A small-molecule ligand and the protein it binds are described below.
Small molecule (SMILES): Nc1ccn([C@H]2C[C@H](O)[C@@H](COP(=O)(O)O)O2)c(=O)n1

Binding-site contacts:
Ligand atom C1' contacts residue DC1 of chain 7.G at 1.4 Å.
Ligand atom O3' contacts residue DC1 of chain 7.G at 1.5 Å (h-bond).
Ligand atom OP1 contacts residue DC1 of chain 7.G at 0.3 Å (h-bond).
Ligand atom O4' contacts residue DC1 of chain 7.G at 0.4 Å (h-bond).
Ligand atom C5' contacts residue DC1 of chain 7.G at 1.5 Å.
Ligand atom O4' contacts residue ARG10 of chain 7.A at 4.1 Å.
Ligand atom OP2 contacts residue PHE277 of chain 7.A at 3.8 Å.
Ligand atom O5' contacts residue DC1 of chain 7.G at 1.2 Å (h-bond).
Ligand atom C4' contacts residue DC1 of chain 7.G at 1.2 Å.
Ligand atom C2' contacts residue DC1 of chain 7.G at 1.4 Å.
Ligand atom C1' contacts residue ARG10 of chain 7.A at 3.5 Å.
Ligand atom O5' contacts residue PHE277 of chain 7.A at 4.1 Å.
Ligand atom P contacts residue PHE277 of chain 7.A at 3.7 Å.
Ligand atom O4' contacts residue PHE277 of chain 7.A at 4.4 Å.
Ligand atom C5' contacts residue PHE277 of chain 7.A at 3.8 Å (hydrophobic).
Ligand atom OP2 contacts residue DC1 of chain 7.G at 1.1 Å.
Ligand atom C3' contacts residue DC1 of chain 7.G at 1.0 Å.
Ligand atom P contacts residue DC1 of chain 7.G at 0.8 Å.

Sequence of chain 7.A:
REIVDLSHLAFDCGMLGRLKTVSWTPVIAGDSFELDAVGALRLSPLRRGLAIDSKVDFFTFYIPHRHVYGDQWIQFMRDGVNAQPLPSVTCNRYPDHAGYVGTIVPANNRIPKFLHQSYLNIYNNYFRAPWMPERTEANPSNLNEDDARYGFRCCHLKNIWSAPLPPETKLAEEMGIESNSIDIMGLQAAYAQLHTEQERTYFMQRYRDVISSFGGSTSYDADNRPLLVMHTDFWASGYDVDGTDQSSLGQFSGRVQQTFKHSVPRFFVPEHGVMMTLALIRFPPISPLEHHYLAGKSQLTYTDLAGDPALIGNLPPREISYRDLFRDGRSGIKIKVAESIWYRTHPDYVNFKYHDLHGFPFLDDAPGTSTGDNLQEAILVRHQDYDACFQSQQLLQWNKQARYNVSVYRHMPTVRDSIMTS